Binding-site contacts:
Ligand atom FAI contacts residue PHE500 of chain 1.F at 3.2 Å.
Ligand atom C contacts residue ZN1 of chain 1.AB at 2.8 Å.
Ligand atom OAF contacts residue CO31 of chain 1.YA at 3.3 Å (h-bond).
Ligand atom NAQ contacts residue ZN1 of chain 1.AB at 2.9 Å.
Ligand atom CAW contacts residue GLY406 of chain 1.F at 3.6 Å.
Ligand atom FAG contacts residue MET309 of chain 1.F at 3.0 Å.
Ligand atom FAH contacts residue PHE500 of chain 1.F at 3.6 Å.
Ligand atom OAD contacts residue GLY406 of chain 1.F at 3.0 Å (h-bond).
Ligand atom O contacts residue ZN1 of chain 1.AB at 2.2 Å.
Ligand atom C contacts residue ASP376 of chain 1.F at 3.4 Å.
Ligand atom O contacts residue LYS303 of chain 1.F at 2.8 Å (salt-bridge).
Ligand atom CA contacts residue LEU404 of chain 1.F at 3.3 Å (hydrophobic).
Ligand atom CAZ contacts residue LEU409 of chain 1.F at 3.3 Å (hydrophobic).
Ligand atom C contacts residue LEU404 of chain 1.F at 3.6 Å (hydrophobic).
Ligand atom OAF contacts residue LYS291 of chain 1.F at 3.3 Å (salt-bridge).
Ligand atom NAQ contacts residue CO31 of chain 1.YA at 3.1 Å (h-bond).
Ligand atom NAQ contacts residue LEU404 of chain 1.F at 2.9 Å (h-bond).
Ligand atom NAQ contacts residue ASP376 of chain 1.F at 3.5 Å (salt-bridge).
Ligand atom OAF contacts residue GLU378 of chain 1.F at 3.0 Å (salt-bridge).
Ligand atom CAZ contacts residue MET309 of chain 1.F at 3.3 Å (hydrophobic).
Ligand atom OAD contacts residue THR405 of chain 1.F at 3.5 Å.
Ligand atom CAM contacts residue GLY406 of chain 1.F at 3.3 Å.
Ligand atom OAF contacts residue ZN1 of chain 1.AB at 2.2 Å.
Ligand atom CAY contacts residue GLY406 of chain 1.F at 3.4 Å.
Ligand atom OAF contacts residue ASP376 of chain 1.F at 3.3 Å (salt-bridge).
Ligand atom CAK contacts residue GLY406 of chain 1.F at 3.6 Å.
Ligand atom O contacts residue ASP376 of chain 1.F at 3.0 Å (salt-bridge).
Ligand atom CAM contacts residue LEU404 of chain 1.F at 3.5 Å (hydrophobic).
Ligand atom NAQ contacts residue ZN1 of chain 1.ZA at 3.2 Å.
Ligand atom OAF contacts residue ASP296 of chain 1.F at 3.0 Å (salt-bridge).
Ligand atom CAV contacts residue LEU409 of chain 1.F at 3.6 Å (hydrophobic).
Ligand atom FAG contacts residue GLY307 of chain 1.F at 3.5 Å.
Ligand atom CAO contacts residue ALA494 of chain 1.F at 3.6 Å (hydrophobic).
Ligand atom FAH contacts residue ALA494 of chain 1.F at 3.0 Å.
Ligand atom FAI contacts residue LEU409 of chain 1.F at 3.6 Å.
Ligand atom CAU contacts residue MET309 of chain 1.F at 3.4 Å (hydrophobic).
Ligand atom OAF contacts residue ZN1 of chain 1.ZA at 2.1 Å.
Ligand atom CAU contacts residue LEU409 of chain 1.F at 3.5 Å (hydrophobic).
Ligand atom FAI contacts residue MET309 of chain 1.F at 2.8 Å.
Ligand atom O contacts residue ASP296 of chain 1.F at 3.0 Å (salt-bridge).

This small molecule binds to this protein.
Small molecule (SMILES): CC(C)(C)CC(=O)N[C@@H](C(=O)NO)c1ccc(-c2cc(F)c(F)c(F)c2)cc1

Sequence of chain 1.F:
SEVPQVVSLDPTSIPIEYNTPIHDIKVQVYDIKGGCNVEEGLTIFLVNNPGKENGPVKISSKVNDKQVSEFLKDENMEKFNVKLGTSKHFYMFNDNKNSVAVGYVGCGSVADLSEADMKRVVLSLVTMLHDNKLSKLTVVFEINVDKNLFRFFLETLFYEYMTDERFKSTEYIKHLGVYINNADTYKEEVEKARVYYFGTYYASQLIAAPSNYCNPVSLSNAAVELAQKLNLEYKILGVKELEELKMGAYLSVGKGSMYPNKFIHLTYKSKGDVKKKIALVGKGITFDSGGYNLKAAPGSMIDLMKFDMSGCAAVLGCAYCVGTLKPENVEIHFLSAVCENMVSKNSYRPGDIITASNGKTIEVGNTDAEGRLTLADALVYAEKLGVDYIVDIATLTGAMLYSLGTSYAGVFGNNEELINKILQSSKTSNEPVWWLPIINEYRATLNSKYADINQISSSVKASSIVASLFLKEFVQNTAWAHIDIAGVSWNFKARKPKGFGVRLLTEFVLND